Binding-site contacts:
Ligand atom C2 contacts residue ASN27 of chain 1.K at 2.5 Å.
Ligand atom C4 contacts residue ASN27 of chain 1.K at 4.3 Å.
Ligand atom C8 contacts residue LYS26 of chain 1.K at 4.4 Å.
Ligand atom O5 contacts residue ASN27 of chain 1.K at 2.4 Å (h-bond).
Ligand atom C7 contacts residue ASN27 of chain 1.K at 3.2 Å.
Ligand atom C8 contacts residue ASN27 of chain 1.K at 4.3 Å.
Ligand atom O7 contacts residue ASN27 of chain 1.K at 3.1 Å (h-bond).
Ligand atom O5 contacts residue GLN19 of chain 1.K at 4.0 Å.
Ligand atom C6 contacts residue ASN27 of chain 1.K at 4.3 Å.
Ligand atom N2 contacts residue ASN27 of chain 1.K at 2.9 Å (h-bond).
Ligand atom C3 contacts residue ASN27 of chain 1.K at 3.8 Å.
Ligand atom C6 contacts residue GLN19 of chain 1.K at 4.5 Å.
Ligand atom C1 contacts residue ASN27 of chain 1.K at 1.4 Å.
Ligand atom C5 contacts residue ASN27 of chain 1.K at 3.6 Å.

Sequence of chain 1.K:
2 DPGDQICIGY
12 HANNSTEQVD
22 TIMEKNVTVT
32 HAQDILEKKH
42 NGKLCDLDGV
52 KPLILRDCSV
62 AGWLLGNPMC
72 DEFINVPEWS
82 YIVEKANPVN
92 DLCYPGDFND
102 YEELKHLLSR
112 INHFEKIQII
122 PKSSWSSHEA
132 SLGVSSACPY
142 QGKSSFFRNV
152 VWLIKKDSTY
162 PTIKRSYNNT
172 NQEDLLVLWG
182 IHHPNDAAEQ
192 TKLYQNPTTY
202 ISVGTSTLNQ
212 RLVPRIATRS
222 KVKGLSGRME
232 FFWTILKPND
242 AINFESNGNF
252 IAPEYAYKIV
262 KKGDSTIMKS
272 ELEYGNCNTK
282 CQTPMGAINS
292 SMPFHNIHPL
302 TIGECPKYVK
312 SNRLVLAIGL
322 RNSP

The protein below binds the small molecule below.
Small molecule (SMILES): CC(=O)N[C@H]1[C@H](O[C@H]2[C@H](O)[C@@H](NC(C)=O)CO[C@@H]2CO)O[C@H](CO)[C@@H](O)[C@@H]1O